Sequence of chain 1.F:
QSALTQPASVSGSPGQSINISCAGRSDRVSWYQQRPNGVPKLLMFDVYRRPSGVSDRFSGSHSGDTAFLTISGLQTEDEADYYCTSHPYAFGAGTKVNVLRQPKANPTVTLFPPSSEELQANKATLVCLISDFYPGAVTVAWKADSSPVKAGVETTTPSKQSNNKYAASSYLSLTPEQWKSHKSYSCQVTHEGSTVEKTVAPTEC

Binding-site contacts:
Ligand atom O5 contacts residue GLU197 of chain 1.F at 2.3 Å (salt-bridge).
Ligand atom C1 contacts residue ASP145 of chain 1.F at 3.1 Å.
Ligand atom C1 contacts residue SER186 of chain 1.F at 3.4 Å.
Ligand atom O6 contacts residue ASP145 of chain 1.F at 3.8 Å.
Ligand atom O6 contacts residue SER146 of chain 1.F at 4.2 Å.
Ligand atom C1 contacts residue GLU197 of chain 1.F at 3.9 Å.
Ligand atom C2 contacts residue SER186 of chain 1.F at 4.4 Å.
Ligand atom C2 contacts residue LYS143 of chain 1.F at 3.7 Å.
Ligand atom C4 contacts residue THR199 of chain 1.F at 4.2 Å.
Ligand atom O5 contacts residue SER186 of chain 1.F at 4.2 Å.
Ligand atom C1 contacts residue SER146 of chain 1.F at 4.2 Å.
Ligand atom C2 contacts residue GLU197 of chain 1.F at 3.6 Å.
Ligand atom O5 contacts residue LYS143 of chain 1.F at 4.0 Å.
Ligand atom C2 contacts residue ASP145 of chain 1.F at 4.3 Å.
Ligand atom O5 contacts residue THR199 of chain 1.F at 4.2 Å.
Ligand atom C1 contacts residue LYS143 of chain 1.F at 3.3 Å.

This protein binds this small molecule.
Small molecule (SMILES): C[C@@H](O)[C@@H](C)O